The small molecule below binds the protein below.
Small molecule (SMILES): CC(=O)N[C@@H](CC(C)C)C(=O)N[C@@H](CC(C)C)C(=O)N[C@@H](CC(C)C)[C@@H](O)[C@H](C)CO

Sequence of chain 1.H:
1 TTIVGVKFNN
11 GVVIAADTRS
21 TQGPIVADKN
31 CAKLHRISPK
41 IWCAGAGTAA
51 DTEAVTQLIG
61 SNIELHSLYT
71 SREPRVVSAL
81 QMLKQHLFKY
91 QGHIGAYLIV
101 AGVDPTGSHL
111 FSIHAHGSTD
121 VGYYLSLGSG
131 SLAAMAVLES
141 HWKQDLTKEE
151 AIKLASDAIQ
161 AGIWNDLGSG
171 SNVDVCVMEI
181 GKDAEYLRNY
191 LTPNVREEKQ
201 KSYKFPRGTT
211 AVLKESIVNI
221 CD

Sequence of chain 1.N:
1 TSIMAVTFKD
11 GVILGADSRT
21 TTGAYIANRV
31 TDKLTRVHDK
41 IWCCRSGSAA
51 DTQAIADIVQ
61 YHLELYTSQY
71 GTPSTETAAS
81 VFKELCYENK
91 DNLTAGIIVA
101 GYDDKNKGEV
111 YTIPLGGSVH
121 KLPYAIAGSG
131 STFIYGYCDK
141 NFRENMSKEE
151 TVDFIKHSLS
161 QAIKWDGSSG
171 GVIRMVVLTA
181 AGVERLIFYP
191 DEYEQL

Binding-site contacts:
Ligand atom O contacts residue GLY47 of chain 1.N at 3.3 Å (h-bond).
Ligand atom CD2 contacts residue THR21 of chain 1.N at 3.9 Å.
Ligand atom C2 contacts residue SER168 of chain 1.N at 3.7 Å.
Ligand atom CG contacts residue THR1 of chain 1.N at 3.6 Å.
Ligand atom O contacts residue SER48 of chain 1.N at 3.8 Å.
Ligand atom C3 contacts residue ARG19 of chain 1.N at 2.9 Å.
Ligand atom C1 contacts residue SER168 of chain 1.N at 3.9 Å.
Ligand atom O contacts residue ALA49 of chain 1.N at 3.1 Å (h-bond).
Ligand atom CD2 contacts residue GLY47 of chain 1.N at 3.7 Å.
Ligand atom O contacts residue THR21 of chain 1.N at 3.1 Å (h-bond).
Ligand atom CD1 contacts residue THR52 of chain 1.N at 3.8 Å.
Ligand atom C3 contacts residue LYS33 of chain 1.N at 3.5 Å.
Ligand atom CD1 contacts residue SER118 of chain 1.H at 3.6 Å.
Ligand atom C3 contacts residue SER168 of chain 1.N at 3.0 Å.
Ligand atom CA contacts residue THR1 of chain 1.N at 2.4 Å.
Ligand atom CD1 contacts residue ARG45 of chain 1.N at 3.3 Å.
Ligand atom N contacts residue THR21 of chain 1.N at 3.0 Å (h-bond).
Ligand atom CH3 contacts residue HIS116 of chain 1.H at 3.7 Å.
Ligand atom C2 contacts residue THR1 of chain 1.N at 1.5 Å.
Ligand atom C contacts residue THR1 of chain 1.N at 1.4 Å.
Ligand atom C contacts residue THR21 of chain 1.N at 3.8 Å.
Ligand atom O contacts residue THR20 of chain 1.N at 3.0 Å.
Ligand atom CD2 contacts residue THR20 of chain 1.N at 3.4 Å.
Ligand atom N contacts residue GLY47 of chain 1.N at 2.9 Å (h-bond).
Ligand atom CB contacts residue THR1 of chain 1.N at 2.7 Å.
Ligand atom C1 contacts residue THR1 of chain 1.N at 2.5 Å.
Ligand atom CA contacts residue GLY47 of chain 1.N at 3.5 Å.
Ligand atom CB contacts residue THR20 of chain 1.N at 3.8 Å.
Ligand atom CD1 contacts residue ALA49 of chain 1.N at 3.8 Å (hydrophobic).
Ligand atom C3 contacts residue THR1 of chain 1.N at 2.5 Å.
Ligand atom CA contacts residue GLY47 of chain 1.N at 3.7 Å.
Ligand atom CD2 contacts residue HIS114 of chain 1.H at 3.7 Å.
Ligand atom CD1 contacts residue HIS114 of chain 1.H at 3.6 Å.
Ligand atom N contacts residue THR1 of chain 1.N at 3.7 Å.
Ligand atom CD2 contacts residue THR22 of chain 1.N at 3.6 Å.
Ligand atom O contacts residue THR1 of chain 1.N at 2.4 Å (h-bond).
Ligand atom O contacts residue THR1 of chain 1.N at 3.1 Å (h-bond).
Ligand atom C contacts residue GLY47 of chain 1.N at 3.6 Å.
Ligand atom CB contacts residue GLY47 of chain 1.N at 3.3 Å.
Ligand atom CA contacts residue THR21 of chain 1.N at 3.5 Å.